Sequence of chain 1.A:
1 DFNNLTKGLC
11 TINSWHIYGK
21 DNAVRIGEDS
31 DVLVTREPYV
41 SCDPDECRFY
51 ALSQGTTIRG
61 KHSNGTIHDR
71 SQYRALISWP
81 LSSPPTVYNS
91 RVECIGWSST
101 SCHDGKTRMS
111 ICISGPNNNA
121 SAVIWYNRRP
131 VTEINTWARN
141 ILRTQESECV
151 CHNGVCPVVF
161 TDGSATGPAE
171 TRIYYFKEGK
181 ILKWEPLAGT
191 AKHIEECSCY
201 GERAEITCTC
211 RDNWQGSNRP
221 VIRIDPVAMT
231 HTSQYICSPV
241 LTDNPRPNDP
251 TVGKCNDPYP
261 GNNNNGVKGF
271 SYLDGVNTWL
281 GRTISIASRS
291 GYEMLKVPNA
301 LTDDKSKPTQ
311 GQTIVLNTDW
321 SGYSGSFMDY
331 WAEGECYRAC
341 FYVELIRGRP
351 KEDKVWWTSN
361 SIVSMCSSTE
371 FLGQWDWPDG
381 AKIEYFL

Binding-site contacts:
Ligand atom O1 contacts residue ARG36 of chain 1.A at 3.0 Å (salt-bridge).
Ligand atom O3 contacts residue ASP69 of chain 1.A at 3.9 Å.
Ligand atom O1 contacts residue TYR323 of chain 1.A at 3.7 Å.
Ligand atom O4 contacts residue GLU37 of chain 1.A at 3.1 Å.
Ligand atom C4 contacts residue GLU37 of chain 1.A at 3.5 Å.
Ligand atom C12 contacts residue ALA165 of chain 1.A at 3.7 Å (hydrophobic).
Ligand atom C2 contacts residue GLU196 of chain 1.A at 3.9 Å.
Ligand atom C4 contacts residue ASP69 of chain 1.A at 3.6 Å.
Ligand atom C7 contacts residue TRP97 of chain 1.A at 3.9 Å (hydrophobic).
Ligand atom C11 contacts residue ALA165 of chain 1.A at 3.6 Å (hydrophobic).
Ligand atom C13 contacts residue GLU37 of chain 1.A at 3.4 Å.
Ligand atom O1 contacts residue ARG289 of chain 1.A at 2.6 Å (salt-bridge).
Ligand atom C5 contacts residue TYR323 of chain 1.A at 3.1 Å (hydrophobic).
Ligand atom N1 contacts residue TYR323 of chain 1.A at 3.6 Å (h-bond).
Ligand atom C4 contacts residue TYR323 of chain 1.A at 3.2 Å (hydrophobic).
Ligand atom C13 contacts residue TYR323 of chain 1.A at 3.8 Å (hydrophobic).
Ligand atom C14 contacts residue LEU52 of chain 1.A at 3.9 Å (hydrophobic).
Ligand atom O2 contacts residue ARG289 of chain 1.A at 2.8 Å (salt-bridge).
Ligand atom C14 contacts residue ARG74 of chain 1.A at 3.4 Å.
Ligand atom O2 contacts residue ARG211 of chain 1.A at 3.0 Å (salt-bridge).
Ligand atom C2 contacts residue TYR323 of chain 1.A at 3.4 Å (hydrophobic).
Ligand atom O4 contacts residue GLU146 of chain 1.A at 3.8 Å.
Ligand atom O4 contacts residue GLU196 of chain 1.A at 3.3 Å (salt-bridge).
Ligand atom C14 contacts residue GLU146 of chain 1.A at 3.8 Å.
Ligand atom C6 contacts residue ARG70 of chain 1.A at 4.0 Å.
Ligand atom C5 contacts residue ARG289 of chain 1.A at 3.3 Å.
Ligand atom C11 contacts residue ARG143 of chain 1.A at 3.2 Å.
Ligand atom O3 contacts residue ARG70 of chain 1.A at 2.8 Å (salt-bridge).
Ligand atom C14 contacts residue GLU37 of chain 1.A at 3.4 Å.
Ligand atom O5 contacts residue ASP69 of chain 1.A at 3.6 Å.
Ligand atom C10 contacts residue ARG143 of chain 1.A at 3.9 Å.
Ligand atom C4 contacts residue ARG36 of chain 1.A at 3.9 Å.
Ligand atom O5 contacts residue GLU37 of chain 1.A at 3.5 Å (salt-bridge).
Ligand atom C3 contacts residue TYR323 of chain 1.A at 3.5 Å (hydrophobic).
Ligand atom C14 contacts residue TRP97 of chain 1.A at 3.2 Å (hydrophobic).
Ligand atom C1 contacts residue TYR323 of chain 1.A at 3.7 Å (hydrophobic).
Ligand atom O4 contacts residue TYR323 of chain 1.A at 3.3 Å (h-bond).
Ligand atom C1 contacts residue ASP69 of chain 1.A at 3.6 Å.
Ligand atom C11 contacts residue GLU195 of chain 1.A at 3.5 Å.
Ligand atom O2 contacts residue TYR323 of chain 1.A at 3.0 Å (h-bond).

This protein binds this small molecule.
Small molecule (SMILES): COC(=O)[C@@H]1C[C@H](C(=O)O)N[C@H]1[C@H](CC(C)C)NC(C)=O